This small molecule binds to this protein.
Small molecule (SMILES): OC[C@H]1O[C@@H](O[C@@H]2[C@@H](CO)O[C@](O)(CO)[C@H]2O)[C@@H](O)[C@@H](O)[C@@H]1O

Sequence of chain 1.B:
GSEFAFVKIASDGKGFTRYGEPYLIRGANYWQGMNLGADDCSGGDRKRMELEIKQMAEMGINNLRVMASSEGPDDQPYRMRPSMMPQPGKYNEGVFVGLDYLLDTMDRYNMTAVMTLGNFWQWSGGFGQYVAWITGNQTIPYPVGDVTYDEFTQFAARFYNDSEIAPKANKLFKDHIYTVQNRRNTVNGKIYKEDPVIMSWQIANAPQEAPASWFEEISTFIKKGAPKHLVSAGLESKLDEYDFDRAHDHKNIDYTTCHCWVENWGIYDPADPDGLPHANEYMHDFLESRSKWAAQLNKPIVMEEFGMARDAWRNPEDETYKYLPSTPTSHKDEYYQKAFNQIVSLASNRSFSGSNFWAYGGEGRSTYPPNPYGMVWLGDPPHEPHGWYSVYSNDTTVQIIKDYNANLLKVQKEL

Binding-site contacts:
Ligand atom C6 contacts residue TRP293 of chain 1.B at 3.6 Å (hydrophobic).
Ligand atom O4 contacts residue TRP390 of chain 1.B at 3.5 Å.
Ligand atom C5 contacts residue TRP390 of chain 1.B at 3.8 Å (hydrophobic).
Ligand atom C6 contacts residue TRP293 of chain 1.B at 3.8 Å (hydrophobic).
Ligand atom O3 contacts residue ASN237 of chain 1.B at 3.8 Å.
Ligand atom O6 contacts residue GLU416 of chain 1.B at 2.6 Å (salt-bridge).
Ligand atom O3 contacts residue TRP153 of chain 1.B at 3.5 Å.
Ligand atom O4 contacts residue PRO413 of chain 1.B at 3.3 Å.
Ligand atom O6 contacts residue ASN296 of chain 1.B at 2.8 Å (h-bond).
Ligand atom C6 contacts residue GLU416 of chain 1.B at 3.4 Å.
Ligand atom O6 contacts residue TYR421 of chain 1.B at 3.8 Å.
Ligand atom O3 contacts residue HIS415 of chain 1.B at 3.1 Å (h-bond).
Ligand atom O6 contacts residue GLU268 of chain 1.B at 2.8 Å (salt-bridge).
Ligand atom C6 contacts residue TYR421 of chain 1.B at 3.6 Å (hydrophobic).
Ligand atom O2 contacts residue ASN296 of chain 1.B at 2.8 Å (h-bond).
Ligand atom C1 contacts residue TYR181 of chain 1.B at 3.5 Å (hydrophobic).
Ligand atom O3 contacts residue TRP155 of chain 1.B at 2.9 Å (h-bond).
Ligand atom O2 contacts residue GLU337 of chain 1.B at 2.9 Å (salt-bridge).
Ligand atom C1 contacts residue TRP293 of chain 1.B at 3.8 Å (hydrophobic).
Ligand atom C3 contacts residue TRP390 of chain 1.B at 3.7 Å (hydrophobic).
Ligand atom O4 contacts residue TRP153 of chain 1.B at 3.6 Å.
Ligand atom O2 contacts residue ASN237 of chain 1.B at 2.8 Å (h-bond).
Ligand atom C6 contacts residue GLU268 of chain 1.B at 2.9 Å.
Ligand atom O1 contacts residue TYR181 of chain 1.B at 3.8 Å.
Ligand atom C2 contacts residue GLU337 of chain 1.B at 3.2 Å.
Ligand atom C5 contacts residue GLU268 of chain 1.B at 3.2 Å.
Ligand atom O5 contacts residue TRP153 of chain 1.B at 3.9 Å.
Ligand atom C1 contacts residue TRP153 of chain 1.B at 3.9 Å (hydrophobic).
Ligand atom C3 contacts residue TRP153 of chain 1.B at 3.7 Å (hydrophobic).
Ligand atom O4 contacts residue HIS415 of chain 1.B at 3.4 Å.
Ligand atom O5 contacts residue TRP293 of chain 1.B at 3.4 Å.
Ligand atom C5 contacts residue TRP153 of chain 1.B at 3.9 Å (hydrophobic).
Ligand atom C1 contacts residue GLU337 of chain 1.B at 3.3 Å.
Ligand atom O4 contacts residue GLU416 of chain 1.B at 2.8 Å (salt-bridge).
Ligand atom C4 contacts residue GLU416 of chain 1.B at 3.5 Å.
Ligand atom O3 contacts residue GLU416 of chain 1.B at 3.2 Å (salt-bridge).
Ligand atom O5 contacts residue GLU337 of chain 1.B at 3.9 Å.
Ligand atom O6 contacts residue TRP297 of chain 1.B at 2.7 Å (h-bond).
Ligand atom C3 contacts residue TRP155 of chain 1.B at 3.6 Å (hydrophobic).
Ligand atom C5 contacts residue TRP293 of chain 1.B at 3.7 Å (hydrophobic).